Sequence of chain 2.B:
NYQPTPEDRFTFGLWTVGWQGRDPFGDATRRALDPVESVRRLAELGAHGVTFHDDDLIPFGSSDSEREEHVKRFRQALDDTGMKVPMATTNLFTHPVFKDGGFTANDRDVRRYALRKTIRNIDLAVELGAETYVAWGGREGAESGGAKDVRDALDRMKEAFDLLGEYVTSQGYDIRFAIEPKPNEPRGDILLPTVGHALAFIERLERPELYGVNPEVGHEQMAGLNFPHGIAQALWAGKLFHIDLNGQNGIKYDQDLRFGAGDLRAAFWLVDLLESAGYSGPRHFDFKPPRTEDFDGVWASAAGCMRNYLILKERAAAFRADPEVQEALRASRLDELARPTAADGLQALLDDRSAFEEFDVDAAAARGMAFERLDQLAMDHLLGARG

This protein binds this small molecule.
Small molecule (SMILES): OC[C@H]1O[C@](O)(CO)[C@@H](O)[C@@H]1O

Sequence of chain 2.A:
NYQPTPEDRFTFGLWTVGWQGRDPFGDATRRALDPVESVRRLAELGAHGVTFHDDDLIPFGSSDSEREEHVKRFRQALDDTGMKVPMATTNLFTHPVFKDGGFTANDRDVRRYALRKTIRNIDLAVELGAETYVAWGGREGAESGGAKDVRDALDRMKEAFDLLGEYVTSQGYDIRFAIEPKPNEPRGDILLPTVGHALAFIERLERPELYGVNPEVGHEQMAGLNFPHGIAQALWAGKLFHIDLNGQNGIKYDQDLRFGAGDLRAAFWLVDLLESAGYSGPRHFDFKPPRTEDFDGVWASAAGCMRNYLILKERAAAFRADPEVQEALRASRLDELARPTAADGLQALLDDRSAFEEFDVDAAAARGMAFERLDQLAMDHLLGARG

Binding-site contacts:
Ligand atom C4 contacts residue GLU336 of chain 2.B at 4.3 Å.
Ligand atom C1 contacts residue ARG108 of chain 2.A at 4.0 Å.
Ligand atom C3 contacts residue GLU336 of chain 2.B at 3.0 Å.
Ligand atom C1 contacts residue GLU336 of chain 2.B at 3.5 Å.
Ligand atom O1 contacts residue ARG339 of chain 2.B at 3.2 Å (salt-bridge).
Ligand atom C2 contacts residue ARG108 of chain 2.A at 4.0 Å.
Ligand atom C3 contacts residue ARG108 of chain 2.A at 3.9 Å.
Ligand atom O6 contacts residue ASP107 of chain 2.A at 4.2 Å.
Ligand atom O1 contacts residue GLU336 of chain 2.B at 3.2 Å (salt-bridge).
Ligand atom C4 contacts residue ASP107 of chain 2.A at 3.9 Å.
Ligand atom O2 contacts residue ARG108 of chain 2.A at 3.4 Å.
Ligand atom C4 contacts residue ARG108 of chain 2.A at 4.1 Å.
Ligand atom O6 contacts residue ARG367 of chain 2.B at 3.1 Å (salt-bridge).
Ligand atom O3 contacts residue ASN106 of chain 2.A at 4.4 Å.
Ligand atom O4 contacts residue ASP107 of chain 2.A at 2.8 Å (salt-bridge).
Ligand atom C1 contacts residue ARG339 of chain 2.B at 4.2 Å.
Ligand atom C6 contacts residue ASP109 of chain 2.A at 3.4 Å.
Ligand atom O3 contacts residue ARG108 of chain 2.A at 2.9 Å (salt-bridge).
Ligand atom O3 contacts residue GLU336 of chain 2.B at 2.5 Å (salt-bridge).
Ligand atom O6 contacts residue ASP109 of chain 2.A at 3.9 Å.
Ligand atom O3 contacts residue ASP109 of chain 2.A at 4.5 Å.
Ligand atom C4 contacts residue ASP109 of chain 2.A at 4.1 Å.
Ligand atom C6 contacts residue ARG367 of chain 2.B at 3.5 Å.
Ligand atom C2 contacts residue ASP109 of chain 2.A at 4.3 Å.
Ligand atom O4 contacts residue ARG333 of chain 2.B at 4.1 Å.
Ligand atom O2 contacts residue ASP109 of chain 2.A at 2.9 Å (salt-bridge).
Ligand atom C2 contacts residue GLU336 of chain 2.B at 3.8 Å.
Ligand atom O4 contacts residue GLU336 of chain 2.B at 4.1 Å.
Ligand atom O3 contacts residue ASP107 of chain 2.A at 3.9 Å.